The protein below binds the small molecule below.
Small molecule (SMILES): COc1ccccc1COc1cc(C2=NN(C3CCCCCC3)C(=O)C2(C)C)ccc1OC

Binding-site contacts:
Ligand atom C15 contacts residue ASN247 of chain 1.A at 3.5 Å.
Ligand atom C6 contacts residue PHE266 of chain 1.A at 3.7 Å (hydrophobic).
Ligand atom C4 contacts residue PHE266 of chain 1.A at 3.5 Å (hydrophobic).
Ligand atom C8 contacts residue GLN295 of chain 1.A at 3.3 Å.
Ligand atom O1 contacts residue SER294 of chain 1.A at 3.6 Å.
Ligand atom C18 contacts residue PHE266 of chain 1.A at 3.8 Å (hydrophobic).
Ligand atom O1 contacts residue PHE298 of chain 1.A at 4.0 Å.
Ligand atom C3 contacts residue SER294 of chain 1.A at 4.0 Å.
Ligand atom C27 contacts residue ILE262 of chain 1.A at 3.8 Å (hydrophobic).
Ligand atom O4 contacts residue MET199 of chain 1.A at 3.5 Å.
Ligand atom C14 contacts residue ILE262 of chain 1.A at 3.8 Å (hydrophobic).
Ligand atom C8 contacts residue PHE298 of chain 1.A at 3.4 Å (hydrophobic).
Ligand atom C9 contacts residue PHE298 of chain 1.A at 3.5 Å (hydrophobic).
Ligand atom C5 contacts residue MET263 of chain 1.A at 3.5 Å (hydrophobic).
Ligand atom C7 contacts residue GLN295 of chain 1.A at 3.9 Å.
Ligand atom C13 contacts residue TYR85 of chain 1.A at 4.0 Å (hydrophobic).
Ligand atom C9 contacts residue GLN295 of chain 1.A at 3.9 Å.
Ligand atom C12 contacts residue PHE298 of chain 1.A at 3.7 Å (hydrophobic).
Ligand atom C6 contacts residue MET263 of chain 1.A at 3.9 Å (hydrophobic).
Ligand atom C22 contacts residue PHE298 of chain 1.A at 3.9 Å (hydrophobic).
Ligand atom C14 contacts residue PHE298 of chain 1.A at 3.5 Å (hydrophobic).
Ligand atom N1 contacts residue PHE298 of chain 1.A at 3.7 Å.
Ligand atom O3 contacts residue GLN295 of chain 1.A at 3.6 Å (h-bond).
Ligand atom C4 contacts residue PRO282 of chain 1.A at 4.0 Å (hydrophobic).
Ligand atom C4 contacts residue MET283 of chain 1.A at 3.3 Å (hydrophobic).
Ligand atom C13 contacts residue PHE298 of chain 1.A at 3.8 Å (hydrophobic).
Ligand atom O3 contacts residue PHE298 of chain 1.A at 4.0 Å.
Ligand atom O2 contacts residue PHE298 of chain 1.A at 3.7 Å.
Ligand atom C10 contacts residue PHE298 of chain 1.A at 3.5 Å (hydrophobic).
Ligand atom C3 contacts residue MET283 of chain 1.A at 3.3 Å (hydrophobic).
Ligand atom C11 contacts residue PHE298 of chain 1.A at 3.5 Å (hydrophobic).
Ligand atom C27 contacts residue HIS86 of chain 1.A at 3.7 Å.
Ligand atom C1 contacts residue SER294 of chain 1.A at 3.9 Å.
Ligand atom C1 contacts residue MET283 of chain 1.A at 3.6 Å (hydrophobic).
Ligand atom C9 contacts residue ILE262 of chain 1.A at 3.9 Å (hydrophobic).
Ligand atom C5 contacts residue PHE266 of chain 1.A at 3.0 Å (hydrophobic).
Ligand atom C26 contacts residue LEU245 of chain 1.A at 3.6 Å (hydrophobic).
Ligand atom O3 contacts residue ILE262 of chain 1.A at 3.6 Å.
Ligand atom O2 contacts residue GLN295 of chain 1.A at 2.8 Å (h-bond).
Ligand atom C6 contacts residue GLN295 of chain 1.A at 3.9 Å.

Sequence of chain 1.A:
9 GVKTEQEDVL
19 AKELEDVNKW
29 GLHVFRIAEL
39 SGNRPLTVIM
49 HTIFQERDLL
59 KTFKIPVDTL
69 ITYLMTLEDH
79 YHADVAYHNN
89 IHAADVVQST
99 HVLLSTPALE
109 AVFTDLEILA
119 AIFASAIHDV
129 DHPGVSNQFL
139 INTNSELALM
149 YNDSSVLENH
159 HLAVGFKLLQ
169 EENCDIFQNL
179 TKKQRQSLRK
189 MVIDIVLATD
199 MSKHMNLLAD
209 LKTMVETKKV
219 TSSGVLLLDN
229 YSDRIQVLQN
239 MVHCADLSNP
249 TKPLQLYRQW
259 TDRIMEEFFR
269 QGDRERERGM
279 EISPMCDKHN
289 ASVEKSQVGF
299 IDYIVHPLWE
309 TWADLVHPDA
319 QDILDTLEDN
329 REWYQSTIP